Binding-site contacts:
Ligand atom O7 contacts residue ASN410 of chain 1.B at 3.1 Å (h-bond).
Ligand atom O7 contacts residue LEU403 of chain 1.B at 3.6 Å.
Ligand atom C5 contacts residue THR451 of chain 1.B at 4.2 Å.
Ligand atom O5 contacts residue THR412 of chain 1.B at 4.0 Å.
Ligand atom O5 contacts residue LYS399 of chain 1.B at 3.6 Å.
Ligand atom C5 contacts residue ASN410 of chain 1.B at 3.6 Å.
Ligand atom C2 contacts residue ASN410 of chain 1.B at 2.5 Å.
Ligand atom C1 contacts residue ASN410 of chain 1.B at 1.4 Å.
Ligand atom C8 contacts residue LEU403 of chain 1.B at 4.3 Å (hydrophobic).
Ligand atom C3 contacts residue ASN410 of chain 1.B at 3.8 Å.
Ligand atom C5 contacts residue THR412 of chain 1.B at 4.2 Å.
Ligand atom C8 contacts residue THR412 of chain 1.B at 4.3 Å.
Ligand atom C1 contacts residue THR451 of chain 1.B at 4.2 Å.
Ligand atom C5 contacts residue LYS399 of chain 1.B at 4.3 Å.
Ligand atom C4 contacts residue ASN410 of chain 1.B at 4.2 Å.
Ligand atom O6 contacts residue LYS399 of chain 1.B at 3.5 Å (salt-bridge).
Ligand atom C1 contacts residue GLU401 of chain 1.B at 4.4 Å.
Ligand atom C6 contacts residue LYS399 of chain 1.B at 3.5 Å.
Ligand atom N2 contacts residue ASN410 of chain 1.B at 3.0 Å (h-bond).
Ligand atom O5 contacts residue GLU401 of chain 1.B at 4.0 Å.
Ligand atom C6 contacts residue THR412 of chain 1.B at 3.7 Å.
Ligand atom C7 contacts residue LEU403 of chain 1.B at 4.3 Å (hydrophobic).
Ligand atom C8 contacts residue ARG450 of chain 1.B at 4.5 Å.
Ligand atom C8 contacts residue ASN410 of chain 1.B at 4.4 Å.
Ligand atom O5 contacts residue THR451 of chain 1.B at 4.2 Å.
Ligand atom O5 contacts residue ASN410 of chain 1.B at 2.3 Å (h-bond).
Ligand atom C7 contacts residue ASN410 of chain 1.B at 3.2 Å.

A protein and the small-molecule ligand that binds it are described below.
Small molecule (SMILES): CC(=O)N[C@H]1[C@H](O[C@H]2[C@H](O)[C@@H](NC(C)=O)CO[C@@H]2CO)O[C@H](CO)[C@@H](O[C@@H]2O[C@H](CO)[C@@H](O)[C@H](O)[C@@H]2O)[C@@H]1O

Sequence of chain 1.B:
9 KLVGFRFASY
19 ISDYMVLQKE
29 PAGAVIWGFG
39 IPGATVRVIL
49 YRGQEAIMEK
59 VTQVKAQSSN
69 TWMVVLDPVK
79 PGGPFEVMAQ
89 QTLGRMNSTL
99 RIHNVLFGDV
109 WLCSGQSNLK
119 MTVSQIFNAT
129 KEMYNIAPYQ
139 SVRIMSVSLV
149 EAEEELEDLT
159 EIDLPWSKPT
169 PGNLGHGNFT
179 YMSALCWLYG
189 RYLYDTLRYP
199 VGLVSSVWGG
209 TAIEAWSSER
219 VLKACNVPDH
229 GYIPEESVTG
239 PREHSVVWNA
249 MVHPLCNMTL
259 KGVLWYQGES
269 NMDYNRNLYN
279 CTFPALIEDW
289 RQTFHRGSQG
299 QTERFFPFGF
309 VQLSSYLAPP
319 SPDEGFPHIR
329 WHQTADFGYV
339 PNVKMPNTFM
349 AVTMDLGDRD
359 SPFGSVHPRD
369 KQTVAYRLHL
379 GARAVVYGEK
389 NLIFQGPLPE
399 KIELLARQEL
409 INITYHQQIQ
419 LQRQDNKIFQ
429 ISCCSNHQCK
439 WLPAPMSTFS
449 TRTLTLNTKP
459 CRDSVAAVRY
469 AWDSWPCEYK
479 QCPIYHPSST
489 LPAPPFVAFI